Binding-site contacts:
Ligand atom N2 contacts residue ASN102 of chain 1.A at 4.4 Å.
Ligand atom C contacts residue GLY74 of chain 1.A at 4.0 Å.
Ligand atom C1 contacts residue GLY72 of chain 1.A at 3.8 Å.
Ligand atom C2 contacts residue GLN111 of chain 1.A at 3.6 Å.
Ligand atom C3 contacts residue ASN102 of chain 1.A at 3.5 Å.
Ligand atom C2 contacts residue GLY72 of chain 1.A at 3.3 Å.
Ligand atom C2 contacts residue ASN102 of chain 1.A at 4.3 Å.
Ligand atom C4 contacts residue GLY74 of chain 1.A at 4.4 Å.
Ligand atom N1 contacts residue ALA101 of chain 1.A at 4.4 Å.
Ligand atom N1 contacts residue GLY72 of chain 1.A at 4.0 Å.
Ligand atom C3 contacts residue GLN111 of chain 1.A at 3.8 Å.
Ligand atom C4 contacts residue GLN111 of chain 1.A at 3.9 Å.
Ligand atom N2 contacts residue GLY109 of chain 1.A at 3.6 Å (h-bond).
Ligand atom N1 contacts residue ALA103 of chain 1.A at 4.2 Å.
Ligand atom N1 contacts residue GLN111 of chain 1.A at 3.6 Å.
Ligand atom C4 contacts residue THR107 of chain 1.A at 4.0 Å.
Ligand atom N2 contacts residue THR107 of chain 1.A at 3.2 Å (h-bond).
Ligand atom C3 contacts residue ALA103 of chain 1.A at 4.2 Å (hydrophobic).
Ligand atom N1 contacts residue ASN102 of chain 1.A at 3.6 Å.
Ligand atom C2 contacts residue ALA103 of chain 1.A at 4.2 Å (hydrophobic).
Ligand atom C4 contacts residue ASN102 of chain 1.A at 4.2 Å.
Ligand atom C1 contacts residue ALA103 of chain 1.A at 4.1 Å (hydrophobic).
Ligand atom N2 contacts residue ASN108 of chain 1.A at 4.2 Å.
Ligand atom C contacts residue GLN111 of chain 1.A at 4.0 Å.
Ligand atom N contacts residue GLY74 of chain 1.A at 3.9 Å.
Ligand atom C1 contacts residue THR73 of chain 1.A at 4.4 Å.
Ligand atom C1 contacts residue GLY74 of chain 1.A at 4.5 Å.
Ligand atom N2 contacts residue ALA101 of chain 1.A at 4.2 Å.
Ligand atom C3 contacts residue ALA101 of chain 1.A at 3.8 Å (hydrophobic).
Ligand atom C1 contacts residue GLN111 of chain 1.A at 3.8 Å.
Ligand atom N contacts residue LYS82 of chain 1.A at 4.0 Å.

Sequence of chain 1.A:
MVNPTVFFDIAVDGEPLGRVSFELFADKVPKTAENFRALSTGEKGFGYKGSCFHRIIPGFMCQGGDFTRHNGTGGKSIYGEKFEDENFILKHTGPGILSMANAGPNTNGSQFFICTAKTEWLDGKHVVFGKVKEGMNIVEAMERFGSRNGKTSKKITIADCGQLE

This small molecule binds to this protein.
Small molecule (SMILES): Nc1ccncc1N